Sequence of chain 1.C:
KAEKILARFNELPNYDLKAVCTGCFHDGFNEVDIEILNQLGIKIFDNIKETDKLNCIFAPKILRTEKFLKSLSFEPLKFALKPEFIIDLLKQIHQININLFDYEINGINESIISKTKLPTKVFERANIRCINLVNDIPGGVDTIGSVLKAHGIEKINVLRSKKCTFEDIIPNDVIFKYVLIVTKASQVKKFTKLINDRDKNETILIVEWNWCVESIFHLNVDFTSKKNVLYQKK

This protein binds this small molecule.
Small molecule (SMILES): CC(C)C[C@@H](C=O)NC(=O)[C@H](CCC(=O)O)NC(=O)[C@H](C)NC(=O)[C@H](COP(=O)(O)O)NC(=O)[C@H](C)N

Binding-site contacts:
Ligand atom C contacts residue TRP229 of chain 1.C at 4.2 Å (hydrophobic).
Ligand atom O2P contacts residue THR28 of chain 1.C at 3.7 Å.
Ligand atom C contacts residue ARG70 of chain 1.C at 3.7 Å.
Ligand atom CB contacts residue THR71 of chain 1.C at 4.1 Å.
Ligand atom O2P contacts residue GLY29 of chain 1.C at 3.2 Å (h-bond).
Ligand atom O contacts residue ARG70 of chain 1.C at 3.2 Å.
Ligand atom P contacts residue LYS73 of chain 1.C at 4.0 Å.
Ligand atom CD1 contacts residue LEU75 of chain 1.C at 4.1 Å (hydrophobic).
Ligand atom CG contacts residue ARG70 of chain 1.C at 3.2 Å.
Ligand atom N contacts residue HIS32 of chain 1.C at 4.1 Å.
Ligand atom CB contacts residue ARG70 of chain 1.C at 3.4 Å.
Ligand atom CD1 contacts residue ARG70 of chain 1.C at 4.1 Å.
Ligand atom CD1 contacts residue TRP229 of chain 1.C at 3.9 Å (hydrophobic).
Ligand atom CD2 contacts residue ARG70 of chain 1.C at 4.3 Å.
Ligand atom C contacts residue ARG70 of chain 1.C at 3.5 Å.
Ligand atom O1P contacts residue LYS73 of chain 1.C at 2.8 Å (salt-bridge).
Ligand atom O contacts residue THR71 of chain 1.C at 3.6 Å.
Ligand atom O1P contacts residue HIS32 of chain 1.C at 3.5 Å.
Ligand atom CA contacts residue THR71 of chain 1.C at 4.2 Å.
Ligand atom O2P contacts residue HIS32 of chain 1.C at 3.7 Å.
Ligand atom OE2 contacts residue LEU69 of chain 1.C at 3.9 Å.
Ligand atom N contacts residue ARG70 of chain 1.C at 2.7 Å (salt-bridge).
Ligand atom O3P contacts residue CYS27 of chain 1.C at 4.3 Å.
Ligand atom CB contacts residue TRP229 of chain 1.C at 3.7 Å (hydrophobic).
Ligand atom CD contacts residue ARG70 of chain 1.C at 3.6 Å.
Ligand atom CA contacts residue ARG70 of chain 1.C at 3.8 Å.
Ligand atom CD1 contacts residue THR156 of chain 1.C at 3.9 Å.
Ligand atom P contacts residue THR28 of chain 1.C at 3.9 Å.
Ligand atom CA contacts residue ARG70 of chain 1.C at 3.5 Å.
Ligand atom O3P contacts residue THR71 of chain 1.C at 4.0 Å.
Ligand atom OE1 contacts residue LEU69 of chain 1.C at 4.1 Å.
Ligand atom O3P contacts residue THR28 of chain 1.C at 2.6 Å (h-bond).
Ligand atom O3P contacts residue LYS73 of chain 1.C at 3.3 Å.
Ligand atom O1P contacts residue CYS27 of chain 1.C at 3.8 Å.
Ligand atom CA contacts residue HIS32 of chain 1.C at 4.0 Å.
Ligand atom CG contacts residue ARG70 of chain 1.C at 3.4 Å.
Ligand atom OE1 contacts residue ARG70 of chain 1.C at 3.1 Å (salt-bridge).
Ligand atom O contacts residue GLU72 of chain 1.C at 4.1 Å.
Ligand atom P contacts residue HIS32 of chain 1.C at 3.9 Å.
Ligand atom OG contacts residue HIS32 of chain 1.C at 3.6 Å.